A small-molecule ligand and the protein it binds are described below.
Small molecule (SMILES): O=C(N[C@H](CO)[C@H](O)c1ccc([N+](=O)[O-])cc1)C(Cl)Cl

Sequence of chain 2.A:
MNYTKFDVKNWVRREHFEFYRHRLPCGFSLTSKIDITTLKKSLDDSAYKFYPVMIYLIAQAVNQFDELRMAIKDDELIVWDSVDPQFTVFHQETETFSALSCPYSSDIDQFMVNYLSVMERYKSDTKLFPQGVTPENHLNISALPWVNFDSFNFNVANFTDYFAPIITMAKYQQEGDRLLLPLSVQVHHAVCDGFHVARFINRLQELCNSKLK

Binding-site contacts:
Ligand atom C4 contacts residue SER142 of chain 2.A at 4.0 Å.
Ligand atom C7 contacts residue ILE166 of chain 2.A at 4.3 Å (hydrophobic).
Ligand atom N9 contacts residue LEU24 of chain 3.A at 4.0 Å.
Ligand atom CL2 contacts residue PHE129 of chain 2.A at 4.0 Å.
Ligand atom O2 contacts residue TYR20 of chain 3.A at 2.8 Å (h-bond).
Ligand atom C11 contacts residue ILE166 of chain 2.A at 4.2 Å (hydrophobic).
Ligand atom CL1 contacts residue TYR20 of chain 3.A at 3.9 Å.
Ligand atom C6 contacts residue ILE166 of chain 2.A at 3.9 Å (hydrophobic).
Ligand atom O9B contacts residue TYR162 of chain 2.A at 3.4 Å.
Ligand atom O4 contacts residue PHE154 of chain 2.A at 3.5 Å.
Ligand atom O4 contacts residue SER142 of chain 2.A at 3.6 Å.
Ligand atom N9 contacts residue ILE166 of chain 2.A at 3.9 Å.
Ligand atom C5 contacts residue ILE166 of chain 2.A at 3.9 Å (hydrophobic).
Ligand atom C2 contacts residue ASN140 of chain 2.A at 4.3 Å.
Ligand atom C10 contacts residue ILE166 of chain 2.A at 4.0 Å (hydrophobic).
Ligand atom C1 contacts residue ASN140 of chain 2.A at 3.7 Å.
Ligand atom CL1 contacts residue PHE129 of chain 2.A at 3.6 Å.
Ligand atom O9A contacts residue VAL156 of chain 2.A at 3.3 Å.
Ligand atom O9A contacts residue ILE166 of chain 2.A at 4.2 Å.
Ligand atom CL1 contacts residue LEU128 of chain 2.A at 4.0 Å.
Ligand atom C7 contacts residue PHE154 of chain 2.A at 4.0 Å (hydrophobic).
Ligand atom O5 contacts residue ILE166 of chain 2.A at 3.8 Å.
Ligand atom C11 contacts residue ASN140 of chain 2.A at 3.7 Å.
Ligand atom C5 contacts residue PHE154 of chain 2.A at 3.8 Å (hydrophobic).
Ligand atom CL2 contacts residue PHE19 of chain 3.A at 4.2 Å.
Ligand atom C1 contacts residue GLN86 of chain 2.A at 4.0 Å.
Ligand atom C9 contacts residue ILE166 of chain 2.A at 3.7 Å (hydrophobic).
Ligand atom CL1 contacts residue ALA99 of chain 2.A at 3.9 Å.
Ligand atom O9A contacts residue LEU24 of chain 3.A at 4.0 Å.
Ligand atom C2 contacts residue TYR20 of chain 3.A at 3.6 Å (hydrophobic).
Ligand atom N2 contacts residue ASN140 of chain 2.A at 3.9 Å.
Ligand atom C10 contacts residue ASN140 of chain 2.A at 4.2 Å.
Ligand atom C9 contacts residue LEU24 of chain 3.A at 4.2 Å (hydrophobic).
Ligand atom N9 contacts residue TYR162 of chain 2.A at 4.2 Å.
Ligand atom C3 contacts residue PHE154 of chain 2.A at 4.2 Å (hydrophobic).
Ligand atom O9B contacts residue LEU24 of chain 3.A at 4.2 Å.
Ligand atom C8 contacts residue ILE166 of chain 2.A at 4.0 Å (hydrophobic).
Ligand atom C4 contacts residue THR88 of chain 2.A at 3.9 Å.
Ligand atom C10 contacts residue TYR162 of chain 2.A at 4.2 Å (hydrophobic).
Ligand atom O5 contacts residue ASN140 of chain 2.A at 3.4 Å.

Sequence of chain 3.A:
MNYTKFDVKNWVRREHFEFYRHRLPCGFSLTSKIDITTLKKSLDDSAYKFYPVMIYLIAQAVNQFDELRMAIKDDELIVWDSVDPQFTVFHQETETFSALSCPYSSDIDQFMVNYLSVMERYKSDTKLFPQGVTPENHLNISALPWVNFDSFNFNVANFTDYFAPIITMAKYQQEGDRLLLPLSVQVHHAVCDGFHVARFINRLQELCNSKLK